Sequence of chain 1.E:
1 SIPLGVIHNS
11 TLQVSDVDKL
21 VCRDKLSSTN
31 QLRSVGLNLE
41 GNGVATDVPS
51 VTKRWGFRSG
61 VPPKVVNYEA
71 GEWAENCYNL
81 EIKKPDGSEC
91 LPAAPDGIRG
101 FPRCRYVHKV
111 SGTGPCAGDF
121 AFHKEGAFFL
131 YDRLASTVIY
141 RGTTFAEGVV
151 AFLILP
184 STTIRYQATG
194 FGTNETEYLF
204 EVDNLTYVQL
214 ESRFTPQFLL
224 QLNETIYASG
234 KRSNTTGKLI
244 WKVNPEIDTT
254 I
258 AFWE

Binding-site contacts:
Ligand atom C2 contacts residue ASN61 of chain 1.F at 2.5 Å.
Ligand atom C6 contacts residue GLU125 of chain 1.E at 3.4 Å.
Ligand atom O7 contacts residue GLU125 of chain 1.E at 4.4 Å.
Ligand atom O6 contacts residue ALA5 of chain 1.F at 4.4 Å.
Ligand atom C1 contacts residue ASN61 of chain 1.F at 1.4 Å.
Ligand atom C2 contacts residue GLN6 of chain 1.F at 4.2 Å.
Ligand atom O5 contacts residue GLU125 of chain 1.E at 4.2 Å.
Ligand atom O7 contacts residue LEU39 of chain 1.E at 3.5 Å.
Ligand atom C3 contacts residue ASN61 of chain 1.F at 3.9 Å.
Ligand atom C8 contacts residue PRO7 of chain 1.F at 4.5 Å (hydrophobic).
Ligand atom C7 contacts residue ASN61 of chain 1.F at 3.2 Å.
Ligand atom C8 contacts residue VAL149 of chain 1.E at 4.0 Å (hydrophobic).
Ligand atom O7 contacts residue ASN61 of chain 1.F at 4.0 Å.
Ligand atom C8 contacts residue ASN61 of chain 1.F at 3.5 Å.
Ligand atom C8 contacts residue THR64 of chain 1.F at 3.8 Å.
Ligand atom C8 contacts residue ALA127 of chain 1.E at 4.2 Å (hydrophobic).
Ligand atom C5 contacts residue ASN61 of chain 1.F at 3.6 Å.
Ligand atom O5 contacts residue ASN61 of chain 1.F at 2.3 Å (h-bond).
Ligand atom C8 contacts residue GLY126 of chain 1.E at 4.4 Å.
Ligand atom C8 contacts residue GLU125 of chain 1.E at 4.0 Å.
Ligand atom C4 contacts residue ASN61 of chain 1.F at 4.2 Å.
Ligand atom O5 contacts residue GLN6 of chain 1.F at 2.7 Å (h-bond).
Ligand atom O6 contacts residue LYS124 of chain 1.E at 3.6 Å.
Ligand atom N2 contacts residue ASN61 of chain 1.F at 2.5 Å (h-bond).
Ligand atom C5 contacts residue GLU125 of chain 1.E at 3.3 Å.
Ligand atom O3 contacts residue GLU125 of chain 1.E at 3.5 Å (salt-bridge).
Ligand atom C5 contacts residue GLN6 of chain 1.F at 3.8 Å.
Ligand atom O6 contacts residue LYS53 of chain 1.E at 4.3 Å.
Ligand atom C6 contacts residue GLN6 of chain 1.F at 3.8 Å.
Ligand atom O6 contacts residue GLN6 of chain 1.F at 4.1 Å.
Ligand atom C1 contacts residue GLN6 of chain 1.F at 3.4 Å.
Ligand atom C4 contacts residue GLU125 of chain 1.E at 4.4 Å.
Ligand atom O4 contacts residue GLU125 of chain 1.E at 4.2 Å.

This small molecule binds to this protein.
Small molecule (SMILES): CC(=O)N[C@H]1[C@H](O[C@H]2[C@H](O)[C@@H](NC(C)=O)CO[C@@H]2CO)O[C@H](CO)[C@@H](O[C@@H]2O[C@H](CO)[C@@H](O)[C@H](O[C@H]3O[C@H](CO)[C@@H](O)[C@H](O)[C@@H]3O)[C@@H]2O)[C@@H]1O

Sequence of chain 1.F:
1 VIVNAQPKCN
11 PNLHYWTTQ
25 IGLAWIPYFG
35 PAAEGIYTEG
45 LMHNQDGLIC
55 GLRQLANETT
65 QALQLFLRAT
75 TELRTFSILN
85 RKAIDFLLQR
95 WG